This protein binds this small molecule.
Small molecule (SMILES): CSCCC(O)C(=O)O

Sequence of chain 1.C:
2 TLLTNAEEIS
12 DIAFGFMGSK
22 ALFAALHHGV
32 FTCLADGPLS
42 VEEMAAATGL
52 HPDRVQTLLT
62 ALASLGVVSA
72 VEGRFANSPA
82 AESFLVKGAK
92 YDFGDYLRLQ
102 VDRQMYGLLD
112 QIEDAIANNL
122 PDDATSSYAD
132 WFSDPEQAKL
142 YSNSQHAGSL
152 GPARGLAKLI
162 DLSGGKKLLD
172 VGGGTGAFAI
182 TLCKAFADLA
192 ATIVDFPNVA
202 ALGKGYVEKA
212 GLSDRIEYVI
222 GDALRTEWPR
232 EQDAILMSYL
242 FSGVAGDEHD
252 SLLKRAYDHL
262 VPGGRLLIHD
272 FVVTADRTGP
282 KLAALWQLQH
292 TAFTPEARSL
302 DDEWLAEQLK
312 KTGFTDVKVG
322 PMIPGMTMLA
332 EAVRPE

Binding-site contacts:
Ligand atom C03 contacts residue GLN146 of chain 1.C at 3.1 Å.
Ligand atom O contacts residue GLY149 of chain 1.C at 3.8 Å.
Ligand atom C contacts residue SER150 of chain 1.C at 4.2 Å.
Ligand atom O contacts residue GLN146 of chain 1.C at 4.3 Å.
Ligand atom C01 contacts residue GLN146 of chain 1.C at 4.3 Å.
Ligand atom O contacts residue TYR240 of chain 1.C at 2.6 Å (h-bond).
Ligand atom C02 contacts residue GLN146 of chain 1.C at 3.8 Å.
Ligand atom C04 contacts residue GLN146 of chain 1.C at 4.2 Å.
Ligand atom C03 contacts residue TYR240 of chain 1.C at 3.4 Å (hydrophobic).
Ligand atom S contacts residue GLN146 of chain 1.C at 3.2 Å (h-bond).
Ligand atom O contacts residue ILE324 of chain 1.C at 3.8 Å.
Ligand atom C01 contacts residue TYR129 of chain 1.C at 4.4 Å (hydrophobic).
Ligand atom C01 contacts residue TRP287 of chain 1.C at 3.4 Å (hydrophobic).
Ligand atom S contacts residue TYR97 of chain 1.C at 4.0 Å.
Ligand atom S contacts residue TYR142 of chain 1.C at 3.9 Å.
Ligand atom C04 contacts residue TYR97 of chain 1.C at 3.8 Å (hydrophobic).
Ligand atom C01 contacts residue HIS291 of chain 1.C at 3.0 Å.
Ligand atom C contacts residue TYR240 of chain 1.C at 3.5 Å (hydrophobic).
Ligand atom C01 contacts residue MET106 of chain 1.C at 4.0 Å (hydrophobic).
Ligand atom C04 contacts residue TYR240 of chain 1.C at 3.7 Å (hydrophobic).
Ligand atom O02 contacts residue GLY149 of chain 1.C at 2.9 Å (h-bond).
Ligand atom C contacts residue GLN146 of chain 1.C at 4.2 Å.
Ligand atom O contacts residue PRO153 of chain 1.C at 4.4 Å.
Ligand atom C01 contacts residue TYR142 of chain 1.C at 3.3 Å (hydrophobic).
Ligand atom S contacts residue PHE272 of chain 1.C at 4.5 Å.
Ligand atom C02 contacts residue PHE272 of chain 1.C at 3.5 Å (hydrophobic).
Ligand atom C01 contacts residue PHE272 of chain 1.C at 4.2 Å (hydrophobic).
Ligand atom O01 contacts residue TYR240 of chain 1.C at 3.5 Å (h-bond).
Ligand atom C contacts residue GLY149 of chain 1.C at 3.8 Å.
Ligand atom S contacts residue TRP287 of chain 1.C at 3.9 Å.
Ligand atom S contacts residue GLN101 of chain 1.C at 3.0 Å (h-bond).
Ligand atom C02 contacts residue TYR240 of chain 1.C at 3.8 Å (hydrophobic).
Ligand atom C02 contacts residue TYR97 of chain 1.C at 4.3 Å (hydrophobic).
Ligand atom C01 contacts residue GLN101 of chain 1.C at 3.6 Å.
Ligand atom O01 contacts residue MET327 of chain 1.C at 3.7 Å.
Ligand atom O contacts residue SER150 of chain 1.C at 3.7 Å.
Ligand atom O01 contacts residue TYR97 of chain 1.C at 3.8 Å.
Ligand atom O02 contacts residue SER150 of chain 1.C at 3.6 Å.